A protein and the small-molecule ligand that binds it are described below.
Small molecule (SMILES): Nc1nc2c(ncn2[C@@H]2O[C@H](CO[P](=O)(O)O[C@H]3[C@@H](O)[C@H](n4cnc5c4NC=NC5N)O[C@@H]3CO[P](=O)(O)O[C@H]3[C@@H](O)[C@H](n4ccc(=O)[nH]c4=O)O[C@@H]3CO[P](=O)(O)O[C@H]3[C@@H](O)[C@H](n4cnc5c(=O)[nH]c(N)nc54)O[C@@H]3CO[P](=O)(O)O[C@H]3[C@@H](O)[C@H](n4cnc5c4NC=NC5N)O[C@@H]3COP(=O)=O)[C@@H](O)[C@H]2O)c(=O)[nH]1

Sequence of chain 1.A:
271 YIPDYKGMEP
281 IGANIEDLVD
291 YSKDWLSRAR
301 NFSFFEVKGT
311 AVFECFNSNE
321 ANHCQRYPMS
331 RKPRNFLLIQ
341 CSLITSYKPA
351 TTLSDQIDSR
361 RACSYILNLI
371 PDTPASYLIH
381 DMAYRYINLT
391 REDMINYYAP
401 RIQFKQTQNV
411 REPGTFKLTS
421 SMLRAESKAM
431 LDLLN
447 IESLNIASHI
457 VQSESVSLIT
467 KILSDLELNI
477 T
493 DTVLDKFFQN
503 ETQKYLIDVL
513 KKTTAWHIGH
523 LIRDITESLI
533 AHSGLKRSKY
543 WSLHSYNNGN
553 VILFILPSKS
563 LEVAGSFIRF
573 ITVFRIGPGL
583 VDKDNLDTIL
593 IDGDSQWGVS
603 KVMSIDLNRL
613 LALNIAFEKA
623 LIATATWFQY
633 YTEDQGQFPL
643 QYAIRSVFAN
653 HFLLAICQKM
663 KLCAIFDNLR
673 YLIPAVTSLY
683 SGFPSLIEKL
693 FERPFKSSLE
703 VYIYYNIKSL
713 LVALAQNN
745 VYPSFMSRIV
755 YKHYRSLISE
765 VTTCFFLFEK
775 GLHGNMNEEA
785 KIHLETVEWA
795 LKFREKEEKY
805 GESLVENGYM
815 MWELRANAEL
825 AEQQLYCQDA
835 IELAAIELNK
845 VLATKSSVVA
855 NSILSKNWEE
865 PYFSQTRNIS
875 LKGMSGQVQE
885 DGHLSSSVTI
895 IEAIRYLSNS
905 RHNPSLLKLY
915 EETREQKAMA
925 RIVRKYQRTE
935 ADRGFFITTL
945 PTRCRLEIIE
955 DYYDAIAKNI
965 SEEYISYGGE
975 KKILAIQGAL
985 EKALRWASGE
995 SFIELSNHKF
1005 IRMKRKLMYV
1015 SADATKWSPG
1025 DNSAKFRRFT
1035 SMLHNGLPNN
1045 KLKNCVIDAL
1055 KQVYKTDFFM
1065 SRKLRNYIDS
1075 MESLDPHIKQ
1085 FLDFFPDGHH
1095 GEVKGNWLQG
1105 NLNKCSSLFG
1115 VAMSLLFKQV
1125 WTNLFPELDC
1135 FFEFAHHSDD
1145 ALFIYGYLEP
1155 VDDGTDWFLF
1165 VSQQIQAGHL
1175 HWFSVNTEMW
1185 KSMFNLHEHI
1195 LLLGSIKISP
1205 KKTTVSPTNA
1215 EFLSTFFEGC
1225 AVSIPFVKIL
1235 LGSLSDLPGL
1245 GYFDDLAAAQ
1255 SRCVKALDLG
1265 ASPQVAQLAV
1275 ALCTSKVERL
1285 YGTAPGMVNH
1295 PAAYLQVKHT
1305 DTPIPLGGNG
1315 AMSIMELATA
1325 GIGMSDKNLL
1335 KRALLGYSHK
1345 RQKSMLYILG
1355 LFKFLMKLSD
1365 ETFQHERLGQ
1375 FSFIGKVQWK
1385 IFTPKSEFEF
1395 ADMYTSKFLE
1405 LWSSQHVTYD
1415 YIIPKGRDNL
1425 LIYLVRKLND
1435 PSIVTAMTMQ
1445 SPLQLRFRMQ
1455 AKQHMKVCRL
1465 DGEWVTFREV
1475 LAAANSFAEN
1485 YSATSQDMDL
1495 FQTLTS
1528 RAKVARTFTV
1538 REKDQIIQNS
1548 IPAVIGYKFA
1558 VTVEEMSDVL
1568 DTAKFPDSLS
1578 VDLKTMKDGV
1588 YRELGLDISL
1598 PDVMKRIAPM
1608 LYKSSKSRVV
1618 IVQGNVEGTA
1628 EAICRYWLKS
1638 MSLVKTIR

Binding-site contacts:
Ligand atom N1 contacts residue SER606 of chain 1.A at 3.4 Å (h-bond).
Ligand atom O2' contacts residue SER606 of chain 1.A at 2.8 Å (h-bond).
Ligand atom C2 contacts residue SER606 of chain 1.A at 2.9 Å.
Ligand atom C4' contacts residue ASN781 of chain 1.A at 3.3 Å.
Ligand atom C2 contacts residue LEU434 of chain 1.A at 3.6 Å (hydrophobic).
Ligand atom N3 contacts residue LEU434 of chain 1.A at 3.0 Å.
Ligand atom P contacts residue LYS661 of chain 1.A at 3.5 Å.
Ligand atom O3' contacts residue MET605 of chain 1.A at 3.6 Å.
Ligand atom OP1 contacts residue LYS603 of chain 1.A at 2.8 Å (salt-bridge).
Ligand atom P contacts residue ARG611 of chain 1.A at 3.3 Å.
Ligand atom O2 contacts residue PHE569 of chain 1.A at 3.6 Å.
Ligand atom O3' contacts residue ARG611 of chain 1.A at 3.1 Å (salt-bridge).
Ligand atom C5' contacts residue ARG611 of chain 1.A at 3.4 Å.
Ligand atom O4' contacts residue SER606 of chain 1.A at 3.4 Å (h-bond).
Ligand atom OP1 contacts residue ARG611 of chain 1.A at 2.5 Å (salt-bridge).
Ligand atom C4 contacts residue LEU434 of chain 1.A at 3.5 Å (hydrophobic).
Ligand atom C6 contacts residue LYS698 of chain 1.A at 3.4 Å.
Ligand atom O5' contacts residue LYS661 of chain 1.A at 3.5 Å (salt-bridge).
Ligand atom C5' contacts residue ASN781 of chain 1.A at 3.4 Å.
Ligand atom C8 contacts residue LYS663 of chain 1.A at 3.6 Å.
Ligand atom O6 contacts residue LYS698 of chain 1.A at 2.2 Å (salt-bridge).
Ligand atom OP1 contacts residue LYS661 of chain 1.A at 3.6 Å.
Ligand atom OP1 contacts residue MET662 of chain 1.A at 3.2 Å (h-bond).
Ligand atom N2 contacts residue PHE569 of chain 1.A at 3.1 Å.
Ligand atom P contacts residue HIS777 of chain 1.A at 3.6 Å.
Ligand atom C5' contacts residue LYS661 of chain 1.A at 3.3 Å.
Ligand atom O4' contacts residue VAL604 of chain 1.A at 3.5 Å (h-bond).
Ligand atom O2' contacts residue ARG611 of chain 1.A at 3.5 Å (salt-bridge).
Ligand atom O3' contacts residue ASN781 of chain 1.A at 2.9 Å (h-bond).
Ligand atom O2' contacts residue VAL604 of chain 1.A at 3.1 Å (h-bond).
Ligand atom OP2 contacts residue LYS663 of chain 1.A at 2.7 Å (salt-bridge).
Ligand atom C4' contacts residue HIS777 of chain 1.A at 3.6 Å.
Ligand atom OP1 contacts residue LYS661 of chain 1.A at 2.3 Å (salt-bridge).
Ligand atom C3' contacts residue HIS777 of chain 1.A at 3.6 Å.
Ligand atom N6 contacts residue LEU434 of chain 1.A at 3.6 Å (h-bond).
Ligand atom OP2 contacts residue LYS661 of chain 1.A at 3.5 Å.
Ligand atom N7 contacts residue LYS663 of chain 1.A at 3.5 Å (salt-bridge).
Ligand atom O3' contacts residue HIS777 of chain 1.A at 2.6 Å (h-bond).
Ligand atom O5' contacts residue LYS603 of chain 1.A at 3.6 Å.
Ligand atom OP1 contacts residue HIS777 of chain 1.A at 3.3 Å (h-bond).